This protein binds this small molecule.
Small molecule (SMILES): O=P(O)(O)OC[C@H]1O[C@](O)(COP(=O)(O)O)[C@@H](O)[C@@H]1O

Sequence of chain 1.H:
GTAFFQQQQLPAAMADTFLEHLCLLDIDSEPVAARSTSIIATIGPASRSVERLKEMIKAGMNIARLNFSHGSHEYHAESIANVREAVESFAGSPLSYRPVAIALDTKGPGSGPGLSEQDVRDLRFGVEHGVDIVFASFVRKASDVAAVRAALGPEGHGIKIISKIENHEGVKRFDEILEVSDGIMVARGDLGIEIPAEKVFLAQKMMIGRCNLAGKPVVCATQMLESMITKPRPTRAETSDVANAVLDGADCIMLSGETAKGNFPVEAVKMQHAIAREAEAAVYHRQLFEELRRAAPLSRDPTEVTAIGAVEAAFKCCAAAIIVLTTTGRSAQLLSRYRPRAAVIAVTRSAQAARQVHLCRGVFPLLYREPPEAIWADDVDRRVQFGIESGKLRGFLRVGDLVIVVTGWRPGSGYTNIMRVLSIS

Binding-site contacts:
Ligand atom O3P contacts residue GLY434 of chain 1.H at 2.9 Å (h-bond).
Ligand atom O3P contacts residue PRO433 of chain 1.H at 3.7 Å.
Ligand atom P2 contacts residue THR350 of chain 1.H at 3.8 Å.
Ligand atom C6 contacts residue LEU347 of chain 1.H at 3.6 Å (hydrophobic).
Ligand atom O4P contacts residue SER353 of chain 1.H at 2.7 Å (h-bond).
Ligand atom O5P contacts residue GLY436 of chain 1.H at 3.0 Å (h-bond).
Ligand atom P2 contacts residue SER435 of chain 1.H at 3.7 Å.
Ligand atom C4 contacts residue GLY434 of chain 1.H at 3.3 Å.
Ligand atom C3 contacts residue ARG432 of chain 1.H at 3.3 Å.
Ligand atom O4P contacts residue ARG352 of chain 1.H at 3.8 Å.
Ligand atom O3 contacts residue TRP398 of chain 1.H at 3.6 Å.
Ligand atom O1P contacts residue TRP398 of chain 1.H at 2.7 Å (h-bond).
Ligand atom O1 contacts residue GLY434 of chain 1.H at 3.8 Å.
Ligand atom O6P contacts residue THR349 of chain 1.H at 3.3 Å (h-bond).
Ligand atom O4 contacts residue GLY436 of chain 1.H at 3.8 Å.
Ligand atom O2P contacts residue ARG405 of chain 1.H at 2.6 Å (salt-bridge).
Ligand atom P1 contacts residue ARG405 of chain 1.H at 3.6 Å.
Ligand atom O6P contacts residue THR348 of chain 1.H at 3.5 Å (h-bond).
Ligand atom P2 contacts residue THR348 of chain 1.H at 3.5 Å.
Ligand atom O4 contacts residue THR438 of chain 1.H at 3.5 Å (h-bond).
Ligand atom O6 contacts residue THR349 of chain 1.H at 3.2 Å (h-bond).
Ligand atom O5P contacts residue SER353 of chain 1.H at 3.7 Å.
Ligand atom P2 contacts residue SER353 of chain 1.H at 3.7 Å.
Ligand atom O6 contacts residue THR348 of chain 1.H at 3.6 Å.
Ligand atom C6 contacts residue SER353 of chain 1.H at 3.7 Å.
Ligand atom C6 contacts residue THR438 of chain 1.H at 3.5 Å.
Ligand atom O1P contacts residue ARG405 of chain 1.H at 2.9 Å (salt-bridge).
Ligand atom O3 contacts residue ARG432 of chain 1.H at 2.7 Å (salt-bridge).
Ligand atom O6P contacts residue SER435 of chain 1.H at 3.1 Å (h-bond).
Ligand atom O3 contacts residue GLY430 of chain 1.H at 3.2 Å.
Ligand atom O4P contacts residue THR348 of chain 1.H at 2.5 Å (h-bond).
Ligand atom O2 contacts residue GLY430 of chain 1.H at 3.5 Å (h-bond).
Ligand atom C5 contacts residue GLY434 of chain 1.H at 3.4 Å.
Ligand atom O6P contacts residue THR350 of chain 1.H at 2.6 Å (h-bond).
Ligand atom P2 contacts residue THR349 of chain 1.H at 3.7 Å.
Ligand atom C3 contacts residue GLY434 of chain 1.H at 3.4 Å.
Ligand atom O2 contacts residue LEU347 of chain 1.H at 3.5 Å.
Ligand atom O5P contacts residue SER435 of chain 1.H at 3.4 Å (h-bond).
Ligand atom O4 contacts residue GLY434 of chain 1.H at 2.5 Å (h-bond).
Ligand atom O4 contacts residue TYR437 of chain 1.H at 2.9 Å (h-bond).